Sequence of chain 1.B:
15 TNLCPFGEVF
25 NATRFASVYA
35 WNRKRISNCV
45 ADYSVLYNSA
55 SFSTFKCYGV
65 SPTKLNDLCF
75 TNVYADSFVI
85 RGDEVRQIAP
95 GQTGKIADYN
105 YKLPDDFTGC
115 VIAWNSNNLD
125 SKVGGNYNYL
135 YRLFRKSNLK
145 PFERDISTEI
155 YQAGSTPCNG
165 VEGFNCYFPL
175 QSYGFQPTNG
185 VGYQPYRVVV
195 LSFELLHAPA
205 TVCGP

The small molecule below binds the protein below.
Small molecule (SMILES): CC(=O)N[C@@H]1[C@@H](O)[C@H](O)[C@@H](CO)O[C@H]1O

Binding-site contacts:
Ligand atom C8 contacts residue GLY21 of chain 1.B at 4.3 Å.
Ligand atom C8 contacts residue ASN25 of chain 1.B at 3.4 Å.
Ligand atom C7 contacts residue ASN25 of chain 1.B at 3.5 Å.
Ligand atom O7 contacts residue ASN25 of chain 1.B at 2.9 Å (h-bond).